Sequence of chain 1.B:
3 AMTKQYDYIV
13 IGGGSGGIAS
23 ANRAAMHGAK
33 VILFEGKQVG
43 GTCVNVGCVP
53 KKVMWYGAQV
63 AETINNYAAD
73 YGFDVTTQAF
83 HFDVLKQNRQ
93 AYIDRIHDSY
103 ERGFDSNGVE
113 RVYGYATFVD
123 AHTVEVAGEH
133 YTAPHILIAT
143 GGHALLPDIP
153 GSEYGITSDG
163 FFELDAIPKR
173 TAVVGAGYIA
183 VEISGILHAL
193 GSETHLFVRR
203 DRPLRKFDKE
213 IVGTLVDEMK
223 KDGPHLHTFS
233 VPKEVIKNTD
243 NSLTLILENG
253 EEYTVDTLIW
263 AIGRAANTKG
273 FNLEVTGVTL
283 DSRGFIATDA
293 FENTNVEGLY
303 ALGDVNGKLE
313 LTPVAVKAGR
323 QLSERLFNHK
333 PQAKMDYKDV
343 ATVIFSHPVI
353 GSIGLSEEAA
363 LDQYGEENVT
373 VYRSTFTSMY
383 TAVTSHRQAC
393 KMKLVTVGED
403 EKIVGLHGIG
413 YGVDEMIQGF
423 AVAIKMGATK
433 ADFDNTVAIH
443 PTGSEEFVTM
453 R

Sequence of chain 1.A:
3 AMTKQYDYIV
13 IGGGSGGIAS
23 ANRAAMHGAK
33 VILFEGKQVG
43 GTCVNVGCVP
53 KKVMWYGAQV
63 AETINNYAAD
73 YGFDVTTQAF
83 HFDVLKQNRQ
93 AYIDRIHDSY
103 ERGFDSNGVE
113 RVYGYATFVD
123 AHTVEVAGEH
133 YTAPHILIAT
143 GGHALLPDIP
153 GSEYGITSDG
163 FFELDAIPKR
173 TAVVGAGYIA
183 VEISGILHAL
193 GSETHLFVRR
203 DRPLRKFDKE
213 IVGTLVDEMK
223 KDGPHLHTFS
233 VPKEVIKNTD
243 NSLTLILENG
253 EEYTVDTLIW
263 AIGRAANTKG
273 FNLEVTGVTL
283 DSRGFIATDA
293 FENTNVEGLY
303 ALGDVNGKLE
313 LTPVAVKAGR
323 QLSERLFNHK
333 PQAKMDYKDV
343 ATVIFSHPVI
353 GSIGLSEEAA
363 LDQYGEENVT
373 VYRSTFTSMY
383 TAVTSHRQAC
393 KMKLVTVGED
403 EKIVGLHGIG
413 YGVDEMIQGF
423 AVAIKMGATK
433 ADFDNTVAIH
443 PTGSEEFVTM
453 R

Binding-site contacts:
Ligand atom C1 contacts residue TYR58 of chain 1.B at 4.2 Å (hydrophobic).
Ligand atom C3 contacts residue TYR413 of chain 1.A at 3.7 Å (hydrophobic).
Ligand atom C4 contacts residue GLY414 of chain 1.B at 4.2 Å.
Ligand atom O3 contacts residue TYR413 of chain 1.A at 3.5 Å (h-bond).
Ligand atom O2 contacts residue ASP416 of chain 1.B at 3.0 Å (salt-bridge).
Ligand atom C2 contacts residue GLU417 of chain 1.B at 4.5 Å.
Ligand atom C5 contacts residue GLY414 of chain 1.B at 4.3 Å.
Ligand atom O1 contacts residue GLU417 of chain 1.B at 4.3 Å.
Ligand atom O1 contacts residue TRP57 of chain 1.B at 3.7 Å.
Ligand atom O6 contacts residue GLU417 of chain 1.B at 3.5 Å.
Ligand atom C1 contacts residue ASP416 of chain 1.B at 3.6 Å.
Ligand atom C5 contacts residue GLY414 of chain 1.A at 4.3 Å.
Ligand atom C1 contacts residue TYR413 of chain 1.A at 3.4 Å (hydrophobic).
Ligand atom O6 contacts residue ASP416 of chain 1.B at 4.2 Å.
Ligand atom C2 contacts residue ASP416 of chain 1.B at 3.8 Å.
Ligand atom C6 contacts residue GLU417 of chain 1.B at 4.0 Å.
Ligand atom O1 contacts residue TYR413 of chain 1.A at 4.2 Å.
Ligand atom O1 contacts residue TYR58 of chain 1.B at 3.8 Å.
Ligand atom C3 contacts residue TYR413 of chain 1.B at 4.0 Å (hydrophobic).
Ligand atom O5 contacts residue GLY414 of chain 1.A at 3.5 Å.
Ligand atom O1 contacts residue ASP416 of chain 1.B at 2.5 Å (salt-bridge).
Ligand atom C5 contacts residue ASP416 of chain 1.A at 3.8 Å.
Ligand atom C6 contacts residue GLY414 of chain 1.A at 3.9 Å.
Ligand atom O2 contacts residue GLY414 of chain 1.B at 3.5 Å.
Ligand atom O4 contacts residue GLN61 of chain 1.A at 3.5 Å (h-bond).
Ligand atom C4 contacts residue TYR413 of chain 1.B at 3.6 Å (hydrophobic).
Ligand atom O6 contacts residue GLY414 of chain 1.A at 3.6 Å.
Ligand atom C5 contacts residue GLU417 of chain 1.A at 3.9 Å.
Ligand atom O4 contacts residue TYR413 of chain 1.B at 2.8 Å (h-bond).
Ligand atom O3 contacts residue TYR413 of chain 1.B at 3.3 Å (h-bond).
Ligand atom C6 contacts residue GLY414 of chain 1.B at 4.0 Å.
Ligand atom C6 contacts residue GLU417 of chain 1.A at 3.9 Å.
Ligand atom C2 contacts residue TYR413 of chain 1.A at 4.3 Å (hydrophobic).
Ligand atom O5 contacts residue ASP416 of chain 1.A at 3.0 Å (salt-bridge).

A protein and the small-molecule ligand that binds it are described below.
Small molecule (SMILES): OC[C@@]1(O)OC[C@@H](O)[C@@H](O)[C@@H]1O